Binding-site contacts:
Ligand atom N2 contacts residue THR1087 of chain 1.C at 3.0 Å (h-bond).
Ligand atom C3 contacts residue ASN1085 of chain 1.C at 3.7 Å.
Ligand atom C1 contacts residue ASN1085 of chain 1.C at 1.4 Å.
Ligand atom O4 contacts residue HIS1088 of chain 1.C at 4.4 Å.
Ligand atom O7 contacts residue HIS1088 of chain 1.C at 3.2 Å (h-bond).
Ligand atom N2 contacts residue ASN1085 of chain 1.C at 2.8 Å (h-bond).
Ligand atom C6 contacts residue PHE1090 of chain 1.C at 3.7 Å (hydrophobic).
Ligand atom C8 contacts residue HIS1088 of chain 1.C at 4.4 Å.
Ligand atom C1 contacts residue PHE1090 of chain 1.C at 4.1 Å (hydrophobic).
Ligand atom C5 contacts residue PHE1090 of chain 1.C at 3.9 Å (hydrophobic).
Ligand atom C8 contacts residue THR1087 of chain 1.C at 4.1 Å.
Ligand atom O3 contacts residue THR1087 of chain 1.C at 4.5 Å.
Ligand atom C4 contacts residue ASN1085 of chain 1.C at 4.2 Å.
Ligand atom O7 contacts residue ASN1085 of chain 1.C at 3.5 Å (h-bond).
Ligand atom O5 contacts residue PHE1090 of chain 1.C at 3.4 Å.
Ligand atom C5 contacts residue HIS1088 of chain 1.C at 3.8 Å.
Ligand atom C1 contacts residue HIS1088 of chain 1.C at 4.1 Å.
Ligand atom C2 contacts residue THR1087 of chain 1.C at 3.6 Å.
Ligand atom C3 contacts residue THR1087 of chain 1.C at 3.8 Å.
Ligand atom C7 contacts residue THR1087 of chain 1.C at 4.1 Å.
Ligand atom C1 contacts residue THR1087 of chain 1.C at 3.6 Å.
Ligand atom O5 contacts residue HIS1088 of chain 1.C at 4.3 Å.
Ligand atom C7 contacts residue HIS1088 of chain 1.C at 4.2 Å.
Ligand atom C4 contacts residue HIS1088 of chain 1.C at 4.3 Å.
Ligand atom C5 contacts residue ASN1085 of chain 1.C at 3.7 Å.
Ligand atom C7 contacts residue ASN1085 of chain 1.C at 3.3 Å.
Ligand atom C3 contacts residue HIS1088 of chain 1.C at 4.0 Å.
Ligand atom C2 contacts residue ASN1085 of chain 1.C at 2.4 Å.
Ligand atom O5 contacts residue ASN1085 of chain 1.C at 2.4 Å (h-bond).
Ligand atom C8 contacts residue ASN1085 of chain 1.C at 3.4 Å.

This protein binds this small molecule.
Small molecule (SMILES): CC(=O)N[C@H]1[C@H](O[C@H]2[C@H](O)[C@@H](NC(C)=O)CO[C@@H]2CO)O[C@H](CO)[C@@H](O)[C@@H]1O

Sequence of chain 1.C:
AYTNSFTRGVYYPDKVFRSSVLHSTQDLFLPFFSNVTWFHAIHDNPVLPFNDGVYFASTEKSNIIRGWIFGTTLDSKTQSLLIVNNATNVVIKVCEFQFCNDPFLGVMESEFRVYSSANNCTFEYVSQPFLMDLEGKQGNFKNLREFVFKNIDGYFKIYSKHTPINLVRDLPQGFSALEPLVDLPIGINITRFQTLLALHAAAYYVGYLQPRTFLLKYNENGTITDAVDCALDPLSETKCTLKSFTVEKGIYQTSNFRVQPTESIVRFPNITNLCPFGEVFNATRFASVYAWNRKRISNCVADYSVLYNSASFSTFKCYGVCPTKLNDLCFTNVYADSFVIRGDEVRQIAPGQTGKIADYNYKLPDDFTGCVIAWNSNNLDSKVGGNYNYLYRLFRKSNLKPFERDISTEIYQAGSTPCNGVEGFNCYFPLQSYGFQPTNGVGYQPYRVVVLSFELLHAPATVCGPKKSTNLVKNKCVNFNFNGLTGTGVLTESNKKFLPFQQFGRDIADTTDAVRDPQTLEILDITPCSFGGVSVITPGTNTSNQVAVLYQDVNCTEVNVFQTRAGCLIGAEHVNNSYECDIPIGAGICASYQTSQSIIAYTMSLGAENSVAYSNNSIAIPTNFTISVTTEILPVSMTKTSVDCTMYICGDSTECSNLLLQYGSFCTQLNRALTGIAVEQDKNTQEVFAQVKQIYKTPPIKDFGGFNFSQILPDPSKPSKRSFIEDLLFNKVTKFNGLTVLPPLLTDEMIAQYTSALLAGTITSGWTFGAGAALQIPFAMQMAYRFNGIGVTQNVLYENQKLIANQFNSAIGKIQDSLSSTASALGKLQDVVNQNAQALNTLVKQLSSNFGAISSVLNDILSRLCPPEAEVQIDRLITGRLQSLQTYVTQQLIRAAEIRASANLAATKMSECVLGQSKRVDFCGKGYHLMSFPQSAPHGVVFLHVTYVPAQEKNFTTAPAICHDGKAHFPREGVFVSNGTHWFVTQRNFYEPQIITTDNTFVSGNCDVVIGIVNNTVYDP